Sequence of chain 1.B:
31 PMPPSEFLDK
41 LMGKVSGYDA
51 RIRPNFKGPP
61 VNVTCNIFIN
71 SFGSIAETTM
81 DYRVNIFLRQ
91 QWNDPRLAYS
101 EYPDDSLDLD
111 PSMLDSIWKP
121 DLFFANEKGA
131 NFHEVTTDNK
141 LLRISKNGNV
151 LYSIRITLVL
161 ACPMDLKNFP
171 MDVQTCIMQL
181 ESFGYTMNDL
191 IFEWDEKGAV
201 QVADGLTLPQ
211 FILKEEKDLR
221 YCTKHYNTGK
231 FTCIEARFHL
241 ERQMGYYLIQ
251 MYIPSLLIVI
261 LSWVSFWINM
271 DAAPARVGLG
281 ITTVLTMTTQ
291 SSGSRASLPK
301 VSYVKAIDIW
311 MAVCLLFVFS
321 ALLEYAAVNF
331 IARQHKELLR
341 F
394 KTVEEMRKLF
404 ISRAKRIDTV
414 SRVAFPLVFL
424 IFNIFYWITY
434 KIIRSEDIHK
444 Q

The small molecule below binds the protein below.
Small molecule (SMILES): CCCCCCCC(=O)OC[C@H](COP(=O)(O)O[C@@H]1[C@H](O)[C@H](O)[C@@H](OP(=O)(O)O)[C@H](OP(=O)(O)O)[C@H]1O)OC(=O)CCCCCCC

Binding-site contacts:
Ligand atom O11 contacts residue VAL413 of chain 1.B at 3.3 Å.
Ligand atom P1 contacts residue VAL413 of chain 1.B at 4.1 Å.
Ligand atom O12 contacts residue VAL413 of chain 1.B at 4.5 Å.
Ligand atom C3B contacts residue VAL421 of chain 1.B at 4.4 Å (hydrophobic).
Ligand atom C5B contacts residue PHE317 of chain 1.B at 4.4 Å (hydrophobic).
Ligand atom C5B contacts residue SER320 of chain 1.B at 4.3 Å.
Ligand atom C8B contacts residue PHE317 of chain 1.B at 4.3 Å (hydrophobic).
Ligand atom C4A contacts residue LEU323 of chain 1.B at 4.2 Å (hydrophobic).
Ligand atom C7B contacts residue LEU316 of chain 1.B at 3.8 Å (hydrophobic).
Ligand atom C2B contacts residue PHE418 of chain 1.B at 3.9 Å (hydrophobic).
Ligand atom C8B contacts residue LEU316 of chain 1.B at 3.7 Å (hydrophobic).
Ligand atom O13 contacts residue VAL413 of chain 1.B at 4.1 Å.
Ligand atom C6B contacts residue VAL421 of chain 1.B at 4.0 Å (hydrophobic).
Ligand atom C6A contacts residue LEU323 of chain 1.B at 4.0 Å (hydrophobic).
Ligand atom C6B contacts residue PHE317 of chain 1.B at 3.7 Å (hydrophobic).
Ligand atom C6A contacts residue SER320 of chain 1.B at 4.0 Å.
Ligand atom C5B contacts residue PHE418 of chain 1.B at 4.3 Å (hydrophobic).
Ligand atom C4A contacts residue SER320 of chain 1.B at 4.0 Å.